The protein below binds the small molecule below.
Small molecule (SMILES): CC(=O)N[C@@H]1[C@@H](O)[C@H](O)[C@@H](CO)O[C@H]1O

Binding-site contacts:
Ligand atom C7 contacts residue ASN75 of chain 42.A at 2.8 Å.
Ligand atom O6 contacts residue NAG1 of chain 42.N at 4.1 Å.
Ligand atom C6 contacts residue NAG1 of chain 42.N at 3.4 Å.
Ligand atom C8 contacts residue ASN75 of chain 42.A at 3.0 Å.
Ligand atom C5 contacts residue ASN75 of chain 42.A at 3.2 Å.
Ligand atom C2 contacts residue NAG1 of chain 42.N at 4.1 Å.
Ligand atom C6 contacts residue CYS45 of chain 42.B at 4.4 Å (hydrophobic).
Ligand atom C1 contacts residue ASN75 of chain 42.A at 1.3 Å.
Ligand atom C7 contacts residue MET126 of chain 42.A at 3.8 Å (hydrophobic).
Ligand atom C4 contacts residue ASN75 of chain 42.A at 4.0 Å.
Ligand atom O7 contacts residue ASN75 of chain 42.A at 3.2 Å (h-bond).
Ligand atom C8 contacts residue MET126 of chain 42.A at 3.7 Å (hydrophobic).
Ligand atom N2 contacts residue ASN75 of chain 42.A at 3.0 Å (h-bond).
Ligand atom C3 contacts residue ASN75 of chain 42.A at 3.5 Å.
Ligand atom O7 contacts residue MET126 of chain 42.A at 3.1 Å.
Ligand atom C5 contacts residue NAG1 of chain 42.N at 3.7 Å.
Ligand atom O6 contacts residue ASN75 of chain 42.A at 3.8 Å.
Ligand atom O5 contacts residue ASN75 of chain 42.A at 2.1 Å (h-bond).
Ligand atom O3 contacts residue NAG1 of chain 42.N at 2.4 Å (h-bond).
Ligand atom O6 contacts residue THR48 of chain 42.B at 4.0 Å.
Ligand atom C6 contacts residue THR48 of chain 42.B at 4.4 Å.
Ligand atom O6 contacts residue CYS45 of chain 42.B at 3.4 Å (h-bond).
Ligand atom O6 contacts residue GLU46 of chain 42.B at 3.8 Å.
Ligand atom C2 contacts residue ASN75 of chain 42.A at 2.6 Å.
Ligand atom C3 contacts residue NAG1 of chain 42.N at 3.3 Å.
Ligand atom O5 contacts residue THR48 of chain 42.B at 4.0 Å.
Ligand atom C6 contacts residue ASN75 of chain 42.A at 3.8 Å.
Ligand atom O4 contacts residue NAG1 of chain 42.N at 1.6 Å.
Ligand atom C8 contacts residue PHE98 of chain 42.A at 3.6 Å (hydrophobic).
Ligand atom C4 contacts residue NAG1 of chain 42.N at 2.9 Å.

Sequence of chain 42.B:
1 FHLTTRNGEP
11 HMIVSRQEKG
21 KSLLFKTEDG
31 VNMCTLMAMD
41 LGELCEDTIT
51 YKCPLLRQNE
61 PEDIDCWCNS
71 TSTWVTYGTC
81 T

Sequence of chain 42.A:
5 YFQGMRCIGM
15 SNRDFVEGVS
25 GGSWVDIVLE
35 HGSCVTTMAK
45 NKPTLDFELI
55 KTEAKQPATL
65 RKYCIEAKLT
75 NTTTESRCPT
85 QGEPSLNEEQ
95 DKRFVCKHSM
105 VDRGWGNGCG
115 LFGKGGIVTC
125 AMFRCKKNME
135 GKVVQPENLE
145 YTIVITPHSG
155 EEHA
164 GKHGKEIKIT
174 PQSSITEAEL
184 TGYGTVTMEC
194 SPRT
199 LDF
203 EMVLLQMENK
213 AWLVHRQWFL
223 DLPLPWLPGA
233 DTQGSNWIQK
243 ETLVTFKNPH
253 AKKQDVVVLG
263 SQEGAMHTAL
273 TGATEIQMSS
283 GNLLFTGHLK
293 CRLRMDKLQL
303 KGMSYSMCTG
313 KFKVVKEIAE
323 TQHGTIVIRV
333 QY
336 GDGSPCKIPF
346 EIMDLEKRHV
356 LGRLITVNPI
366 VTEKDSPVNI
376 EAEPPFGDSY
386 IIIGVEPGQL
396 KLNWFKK